Sequence of chain 1.A:
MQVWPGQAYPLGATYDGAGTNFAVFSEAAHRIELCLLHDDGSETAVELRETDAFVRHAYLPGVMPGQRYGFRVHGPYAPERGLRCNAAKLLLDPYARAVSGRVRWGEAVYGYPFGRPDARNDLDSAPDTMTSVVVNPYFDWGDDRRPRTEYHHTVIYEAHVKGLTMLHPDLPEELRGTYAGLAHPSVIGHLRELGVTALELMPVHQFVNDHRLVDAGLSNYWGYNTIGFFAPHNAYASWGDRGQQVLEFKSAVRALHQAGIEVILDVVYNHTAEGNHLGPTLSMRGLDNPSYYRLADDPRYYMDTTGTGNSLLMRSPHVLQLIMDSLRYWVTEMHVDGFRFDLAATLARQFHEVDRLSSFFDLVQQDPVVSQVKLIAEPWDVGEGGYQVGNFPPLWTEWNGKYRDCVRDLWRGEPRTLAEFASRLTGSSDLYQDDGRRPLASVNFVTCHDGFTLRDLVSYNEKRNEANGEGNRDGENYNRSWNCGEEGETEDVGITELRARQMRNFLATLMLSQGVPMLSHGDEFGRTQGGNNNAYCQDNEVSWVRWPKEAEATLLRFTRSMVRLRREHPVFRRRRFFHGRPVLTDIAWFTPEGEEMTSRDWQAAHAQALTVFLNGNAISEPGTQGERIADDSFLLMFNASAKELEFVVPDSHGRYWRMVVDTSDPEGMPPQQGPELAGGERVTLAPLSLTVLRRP

Sequence of chain 1.F:
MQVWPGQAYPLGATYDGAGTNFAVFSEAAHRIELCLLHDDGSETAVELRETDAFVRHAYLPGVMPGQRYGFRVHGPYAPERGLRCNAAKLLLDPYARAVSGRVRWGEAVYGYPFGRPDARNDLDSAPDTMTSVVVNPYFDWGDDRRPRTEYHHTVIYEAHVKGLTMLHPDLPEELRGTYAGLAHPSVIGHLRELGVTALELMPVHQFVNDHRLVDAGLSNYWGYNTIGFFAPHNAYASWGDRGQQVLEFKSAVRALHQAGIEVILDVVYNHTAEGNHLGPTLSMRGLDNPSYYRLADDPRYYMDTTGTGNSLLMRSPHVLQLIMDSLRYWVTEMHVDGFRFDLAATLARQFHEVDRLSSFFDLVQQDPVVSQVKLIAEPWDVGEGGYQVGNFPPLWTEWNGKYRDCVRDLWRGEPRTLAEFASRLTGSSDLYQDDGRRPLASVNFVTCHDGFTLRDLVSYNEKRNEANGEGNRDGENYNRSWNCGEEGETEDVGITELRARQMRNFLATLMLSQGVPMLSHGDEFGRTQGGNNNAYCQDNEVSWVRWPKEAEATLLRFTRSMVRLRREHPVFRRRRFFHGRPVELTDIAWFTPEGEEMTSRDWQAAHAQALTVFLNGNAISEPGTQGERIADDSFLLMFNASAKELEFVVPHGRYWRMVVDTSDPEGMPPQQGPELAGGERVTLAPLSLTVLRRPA

A small-molecule ligand and the protein it binds are described below.
Small molecule (SMILES): Nc1nc2c(ncn2[C@@H]2O[C@@H]3CO[P](=O)(O)O[C@H]4[C@@H](O)[C@H](n5cnc6c(=O)[nH]c(N)nc65)O[C@@H]4CO[P](=O)(O)O[C@H]3[C@H]2O)c(=O)[nH]1

Binding-site contacts:
Ligand atom C1A contacts residue PHE583 of chain 1.F at 3.4 Å (hydrophobic).
Ligand atom C2' contacts residue ARG52 of chain 1.A at 3.4 Å.
Ligand atom N11 contacts residue THR54 of chain 1.A at 2.9 Å (h-bond).
Ligand atom N3 contacts residue ARG52 of chain 1.A at 3.4 Å.
Ligand atom C4A contacts residue PHE583 of chain 1.F at 3.5 Å (hydrophobic).
Ligand atom C2 contacts residue GLU50 of chain 1.A at 3.4 Å.
Ligand atom C5A contacts residue PHE583 of chain 1.F at 3.2 Å (hydrophobic).
Ligand atom N31 contacts residue ARG441 of chain 1.F at 3.7 Å.
Ligand atom C6 contacts residue GLU50 of chain 1.A at 3.8 Å.
Ligand atom O4A contacts residue PHE583 of chain 1.F at 2.9 Å (h-bond).
Ligand atom C2 contacts residue ARG52 of chain 1.A at 3.5 Å.
Ligand atom C6 contacts residue ARG52 of chain 1.A at 3.2 Å.
Ligand atom N21 contacts residue ARG441 of chain 1.F at 2.9 Å.
Ligand atom N71 contacts residue ARG582 of chain 1.F at 3.8 Å.
Ligand atom C6 contacts residue ARG59 of chain 1.A at 3.8 Å.
Ligand atom N21 contacts residue THR54 of chain 1.A at 3.4 Å (h-bond).
Ligand atom N11 contacts residue ARG441 of chain 1.F at 3.7 Å.
Ligand atom O6 contacts residue ARG59 of chain 1.A at 2.6 Å (salt-bridge).
Ligand atom O4A contacts residue ARG582 of chain 1.F at 3.8 Å.
Ligand atom C21 contacts residue ARG441 of chain 1.F at 3.5 Å.
Ligand atom O6 contacts residue ARG52 of chain 1.A at 3.6 Å.
Ligand atom C6 contacts residue ARG34 of chain 1.A at 3.7 Å.
Ligand atom N2 contacts residue ARG52 of chain 1.A at 3.7 Å.
Ligand atom N1 contacts residue ARG52 of chain 1.A at 3.0 Å.
Ligand atom C5 contacts residue ARG52 of chain 1.A at 3.4 Å.
Ligand atom O2A contacts residue GLN436 of chain 1.F at 3.1 Å.
Ligand atom C21 contacts residue THR54 of chain 1.A at 3.6 Å.
Ligand atom O61 contacts residue THR54 of chain 1.A at 3.1 Å (h-bond).
Ligand atom C4 contacts residue ARG52 of chain 1.A at 3.5 Å.
Ligand atom N2 contacts residue GLU50 of chain 1.A at 3.1 Å (salt-bridge).
Ligand atom O2A contacts residue PHE583 of chain 1.F at 3.4 Å.
Ligand atom N9 contacts residue ARG52 of chain 1.A at 3.7 Å.
Ligand atom N1 contacts residue GLU50 of chain 1.A at 2.7 Å (salt-bridge).
Ligand atom O6 contacts residue HIS33 of chain 1.A at 3.5 Å (h-bond).
Ligand atom C2 contacts residue ARG34 of chain 1.A at 3.6 Å.
Ligand atom N71 contacts residue ARG52 of chain 1.A at 3.6 Å (salt-bridge).
Ligand atom N1 contacts residue ARG34 of chain 1.A at 3.6 Å.
Ligand atom O61 contacts residue ARG52 of chain 1.A at 3.3 Å (salt-bridge).
Ligand atom O11 contacts residue ARG52 of chain 1.A at 2.7 Å (salt-bridge).
Ligand atom O21 contacts residue PHE583 of chain 1.F at 3.7 Å.